Binding-site contacts:
Ligand atom O1 contacts residue ILE304 of chain 1.A at 3.9 Å.
Ligand atom C1 contacts residue ASP81 of chain 1.A at 4.0 Å.
Ligand atom N1 contacts residue TYR79 of chain 1.A at 3.4 Å.
Ligand atom C3 contacts residue THR222 of chain 1.A at 3.3 Å.
Ligand atom C10 contacts residue GLY221 of chain 1.A at 3.7 Å.
Ligand atom C13 contacts residue ASP35 of chain 1.A at 3.5 Å.
Ligand atom C11 contacts residue SER83 of chain 1.A at 4.0 Å.
Ligand atom C5 contacts residue ILE304 of chain 1.A at 4.1 Å (hydrophobic).
Ligand atom C11 contacts residue ASP81 of chain 1.A at 3.5 Å.
Ligand atom C14 contacts residue TYR79 of chain 1.A at 3.8 Å (hydrophobic).
Ligand atom C8 contacts residue PHE194 of chain 1.A at 3.9 Å (hydrophobic).
Ligand atom C contacts residue GLY221 of chain 1.A at 3.8 Å.
Ligand atom O1 contacts residue ILE300 of chain 1.A at 4.0 Å.
Ligand atom C3 contacts residue ILE304 of chain 1.A at 3.9 Å (hydrophobic).
Ligand atom N1 contacts residue ASP35 of chain 1.A at 2.7 Å (salt-bridge).
Ligand atom C2 contacts residue THR222 of chain 1.A at 3.6 Å.
Ligand atom C9 contacts residue ILE300 of chain 1.A at 4.1 Å (hydrophobic).
Ligand atom N contacts residue THR222 of chain 1.A at 2.9 Å (h-bond).
Ligand atom C14 contacts residue GLY221 of chain 1.A at 3.4 Å.
Ligand atom S contacts residue ILE300 of chain 1.A at 3.6 Å.
Ligand atom C12 contacts residue SER83 of chain 1.A at 4.0 Å.
Ligand atom O contacts residue TYR79 of chain 1.A at 3.6 Å.
Ligand atom C12 contacts residue TYR79 of chain 1.A at 3.4 Å (hydrophobic).
Ligand atom C13 contacts residue TYR79 of chain 1.A at 3.3 Å (hydrophobic).
Ligand atom C2 contacts residue ASP219 of chain 1.A at 4.1 Å.
Ligand atom N1 contacts residue GLY221 of chain 1.A at 3.8 Å.
Ligand atom O contacts residue GLY80 of chain 1.A at 2.8 Å (h-bond).
Ligand atom C11 contacts residue TYR79 of chain 1.A at 3.5 Å (hydrophobic).
Ligand atom C10 contacts residue TYR79 of chain 1.A at 3.8 Å (hydrophobic).
Ligand atom C2 contacts residue GLY80 of chain 1.A at 3.9 Å.
Ligand atom C contacts residue ASP81 of chain 1.A at 3.8 Å.
Ligand atom O1 contacts residue GLY80 of chain 1.A at 3.3 Å.
Ligand atom C5 contacts residue GLY80 of chain 1.A at 4.0 Å.
Ligand atom C7 contacts residue PHE194 of chain 1.A at 3.6 Å (hydrophobic).
Ligand atom C14 contacts residue ASP35 of chain 1.A at 3.7 Å.
Ligand atom C13 contacts residue LEU125 of chain 1.A at 3.8 Å (hydrophobic).
Ligand atom C3 contacts residue ASP219 of chain 1.A at 3.2 Å.
Ligand atom C1 contacts residue THR222 of chain 1.A at 4.0 Å.
Ligand atom C contacts residue THR222 of chain 1.A at 3.9 Å.
Ligand atom C7 contacts residue ILE302 of chain 1.A at 4.1 Å (hydrophobic).

Sequence of chain 1.A:
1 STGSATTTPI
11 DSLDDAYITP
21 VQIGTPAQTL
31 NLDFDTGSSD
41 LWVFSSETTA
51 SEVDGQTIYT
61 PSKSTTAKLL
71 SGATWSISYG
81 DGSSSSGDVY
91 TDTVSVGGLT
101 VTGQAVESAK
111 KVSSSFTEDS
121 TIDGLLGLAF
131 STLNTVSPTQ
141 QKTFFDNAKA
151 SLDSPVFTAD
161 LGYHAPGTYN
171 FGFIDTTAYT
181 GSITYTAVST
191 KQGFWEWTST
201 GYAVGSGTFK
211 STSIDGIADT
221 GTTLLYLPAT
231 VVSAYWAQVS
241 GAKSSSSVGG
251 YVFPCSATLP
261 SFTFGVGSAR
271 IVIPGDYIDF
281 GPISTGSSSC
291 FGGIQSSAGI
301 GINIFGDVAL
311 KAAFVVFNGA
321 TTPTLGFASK

This protein binds this small molecule.
Small molecule (SMILES): C[C@H](NC(=O)CCC(=O)c1cccs1)c1cccnc1